Binding-site contacts:
Ligand atom C6 contacts residue TYR154 of chain 1.I at 3.3 Å (hydrophobic).
Ligand atom N4 contacts residue ASP152 of chain 1.I at 3.5 Å.
Ligand atom N11 contacts residue GLU250 of chain 1.I at 3.6 Å (salt-bridge).
Ligand atom N2 contacts residue TYR154 of chain 1.I at 4.1 Å.
Ligand atom N11 contacts residue PHE178 of chain 1.I at 4.1 Å.
Ligand atom O7 contacts residue TYR154 of chain 1.I at 3.8 Å.
Ligand atom C5 contacts residue ASP152 of chain 1.I at 3.9 Å.
Ligand atom N11 contacts residue VAL243 of chain 1.I at 4.2 Å.
Ligand atom O7 contacts residue TYR248 of chain 1.I at 4.1 Å.
Ligand atom C12 contacts residue TYR248 of chain 1.I at 4.0 Å (hydrophobic).
Ligand atom O7 contacts residue ASP152 of chain 1.I at 3.8 Å.
Ligand atom N10 contacts residue GLU250 of chain 1.I at 2.5 Å (salt-bridge).
Ligand atom C9 contacts residue GLU250 of chain 1.I at 2.2 Å.
Ligand atom C3 contacts residue TYR248 of chain 1.I at 4.2 Å (hydrophobic).
Ligand atom C9 contacts residue TYR154 of chain 1.I at 3.4 Å (hydrophobic).
Ligand atom C9 contacts residue TYR248 of chain 1.I at 3.7 Å (hydrophobic).
Ligand atom N4 contacts residue TYR154 of chain 1.I at 4.2 Å.
Ligand atom N10 contacts residue TYR248 of chain 1.I at 3.9 Å.
Ligand atom O7 contacts residue GLU250 of chain 1.I at 3.0 Å (salt-bridge).
Ligand atom N8 contacts residue TYR154 of chain 1.I at 3.1 Å.
Ligand atom N11 contacts residue TYR154 of chain 1.I at 3.5 Å.
Ligand atom N11 contacts residue TYR248 of chain 1.I at 3.8 Å.
Ligand atom C12 contacts residue TYR154 of chain 1.I at 3.4 Å (hydrophobic).
Ligand atom C6 contacts residue GLU250 of chain 1.I at 2.5 Å.
Ligand atom N10 contacts residue PHE241 of chain 1.I at 3.0 Å.
Ligand atom C1 contacts residue ASP152 of chain 1.I at 3.2 Å.
Ligand atom C6 contacts residue TYR248 of chain 1.I at 3.8 Å (hydrophobic).
Ligand atom N8 contacts residue TYR248 of chain 1.I at 3.7 Å.
Ligand atom C3 contacts residue ASP152 of chain 1.I at 3.3 Å.
Ligand atom C12 contacts residue GLU250 of chain 1.I at 4.2 Å.
Ligand atom C5 contacts residue TYR154 of chain 1.I at 3.5 Å (hydrophobic).
Ligand atom N10 contacts residue TYR154 of chain 1.I at 4.1 Å.
Ligand atom C5 contacts residue TYR248 of chain 1.I at 3.9 Å (hydrophobic).
Ligand atom C5 contacts residue GLU250 of chain 1.I at 3.9 Å.
Ligand atom C6 contacts residue ASP152 of chain 1.I at 4.1 Å.
Ligand atom N4 contacts residue TYR248 of chain 1.I at 4.0 Å.
Ligand atom N2 contacts residue ASP152 of chain 1.I at 3.9 Å.
Ligand atom C9 contacts residue PHE241 of chain 1.I at 4.3 Å (hydrophobic).
Ligand atom N8 contacts residue GLU250 of chain 1.I at 1.3 Å (salt-bridge).
Ligand atom N2 contacts residue TYR248 of chain 1.I at 4.1 Å.

Sequence of chain 1.I:
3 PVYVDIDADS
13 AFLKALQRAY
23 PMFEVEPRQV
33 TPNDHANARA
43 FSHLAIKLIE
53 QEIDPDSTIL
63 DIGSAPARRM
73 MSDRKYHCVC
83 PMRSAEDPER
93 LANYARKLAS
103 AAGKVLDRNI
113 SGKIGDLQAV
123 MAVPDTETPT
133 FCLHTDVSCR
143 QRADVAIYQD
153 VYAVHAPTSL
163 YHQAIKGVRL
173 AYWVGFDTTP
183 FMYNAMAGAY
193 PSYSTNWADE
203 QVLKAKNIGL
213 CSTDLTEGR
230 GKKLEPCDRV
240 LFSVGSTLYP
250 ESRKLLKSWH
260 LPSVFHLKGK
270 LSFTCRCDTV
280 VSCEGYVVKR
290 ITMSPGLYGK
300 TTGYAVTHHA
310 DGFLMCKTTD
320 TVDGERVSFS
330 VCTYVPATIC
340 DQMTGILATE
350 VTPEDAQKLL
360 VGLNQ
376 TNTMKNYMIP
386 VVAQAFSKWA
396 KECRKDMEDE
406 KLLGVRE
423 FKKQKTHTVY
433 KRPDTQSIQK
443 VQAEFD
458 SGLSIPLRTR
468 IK

A protein and the small-molecule ligand that binds it are described below.
Small molecule (SMILES): Cn1cnc2nc(N)[nH]c(=O)c21